Sequence of chain 4.A:
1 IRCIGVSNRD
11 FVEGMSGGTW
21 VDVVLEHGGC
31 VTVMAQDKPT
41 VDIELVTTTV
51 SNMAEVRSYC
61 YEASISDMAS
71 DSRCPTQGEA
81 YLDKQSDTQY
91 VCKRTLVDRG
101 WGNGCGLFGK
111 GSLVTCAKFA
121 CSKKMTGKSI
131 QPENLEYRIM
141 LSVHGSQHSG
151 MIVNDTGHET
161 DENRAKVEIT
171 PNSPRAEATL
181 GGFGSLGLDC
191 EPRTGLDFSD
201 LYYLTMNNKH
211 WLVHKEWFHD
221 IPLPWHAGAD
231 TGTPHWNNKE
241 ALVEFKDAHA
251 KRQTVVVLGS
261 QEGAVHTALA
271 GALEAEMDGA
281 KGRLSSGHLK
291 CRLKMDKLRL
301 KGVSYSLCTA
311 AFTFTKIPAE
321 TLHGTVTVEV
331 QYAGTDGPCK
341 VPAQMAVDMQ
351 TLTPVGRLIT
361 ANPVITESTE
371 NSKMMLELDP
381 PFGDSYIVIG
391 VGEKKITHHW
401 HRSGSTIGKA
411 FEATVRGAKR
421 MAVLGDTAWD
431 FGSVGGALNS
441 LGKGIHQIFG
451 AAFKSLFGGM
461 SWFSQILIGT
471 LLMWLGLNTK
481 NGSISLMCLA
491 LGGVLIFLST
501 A

Binding-site contacts:
Ligand atom C1 contacts residue ASN154 of chain 4.A at 3.0 Å.
Ligand atom C7 contacts residue ASN154 of chain 4.A at 3.5 Å.
Ligand atom O7 contacts residue ASN154 of chain 4.A at 3.3 Å (h-bond).
Ligand atom O5 contacts residue ASN154 of chain 4.A at 4.0 Å.
Ligand atom N2 contacts residue THR156 of chain 4.A at 3.8 Å.
Ligand atom O7 contacts residue GLY150 of chain 4.A at 3.4 Å (h-bond).
Ligand atom C2 contacts residue ASN154 of chain 4.A at 4.0 Å.
Ligand atom O5 contacts residue THR156 of chain 4.A at 4.2 Å.
Ligand atom C2 contacts residue THR156 of chain 4.A at 3.9 Å.
Ligand atom C7 contacts residue GLY150 of chain 4.A at 4.3 Å.
Ligand atom C8 contacts residue ASN154 of chain 4.A at 3.9 Å.
Ligand atom C1 contacts residue MET151 of chain 4.A at 4.4 Å (hydrophobic).
Ligand atom C3 contacts residue THR156 of chain 4.A at 4.0 Å.
Ligand atom N2 contacts residue ASN154 of chain 4.A at 3.8 Å.
Ligand atom C1 contacts residue THR156 of chain 4.A at 3.4 Å.
Ligand atom C5 contacts residue THR156 of chain 4.A at 4.3 Å.

The small molecule below binds the protein below.
Small molecule (SMILES): CC(=O)N[C@H]1[C@H](O[C@H]2[C@H](O)[C@@H](NC(C)=O)CO[C@@H]2CO)O[C@H](CO)[C@@H](O)[C@@H]1O